This small molecule binds to this protein.
Small molecule (SMILES): N[C@@H](Cc1ccc(O)c(O)c1)C(=O)O

Sequence of chain 1.F:
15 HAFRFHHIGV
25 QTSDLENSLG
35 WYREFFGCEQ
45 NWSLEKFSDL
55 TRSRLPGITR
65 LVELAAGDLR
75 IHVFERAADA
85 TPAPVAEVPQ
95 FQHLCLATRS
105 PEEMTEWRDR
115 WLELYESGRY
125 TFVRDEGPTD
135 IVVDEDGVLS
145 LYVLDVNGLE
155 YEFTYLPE

Sequence of chain 1.E:
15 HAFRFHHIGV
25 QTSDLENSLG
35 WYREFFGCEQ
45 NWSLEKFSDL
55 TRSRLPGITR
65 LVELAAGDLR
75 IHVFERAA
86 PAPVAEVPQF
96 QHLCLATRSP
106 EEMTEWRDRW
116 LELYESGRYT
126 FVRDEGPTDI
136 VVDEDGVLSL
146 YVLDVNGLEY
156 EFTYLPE

Binding-site contacts:
Ligand atom CE1 contacts residue HIS76 of chain 1.F at 3.8 Å.
Ligand atom CE2 contacts residue FE21 of chain 1.U at 3.3 Å.
Ligand atom CE2 contacts residue LEU65 of chain 1.F at 4.2 Å (hydrophobic).
Ligand atom OZ contacts residue HIS76 of chain 1.F at 2.7 Å (h-bond).
Ligand atom OZ contacts residue GLU156 of chain 1.E at 4.0 Å.
Ligand atom CD2 contacts residue TYR146 of chain 1.E at 3.8 Å (hydrophobic).
Ligand atom CE1 contacts residue LEU65 of chain 1.F at 3.7 Å (hydrophobic).
Ligand atom CG contacts residue LEU65 of chain 1.F at 3.6 Å (hydrophobic).
Ligand atom OE2 contacts residue ARG58 of chain 1.F at 4.1 Å.
Ligand atom CB contacts residue THR55 of chain 1.F at 3.5 Å.
Ligand atom OXT contacts residue PHE51 of chain 1.F at 4.2 Å.
Ligand atom CE2 contacts residue TYR146 of chain 1.E at 3.6 Å (hydrophobic).
Ligand atom OE2 contacts residue FE21 of chain 1.U at 2.5 Å.
Ligand atom CB contacts residue LEU48 of chain 1.F at 3.9 Å (hydrophobic).
Ligand atom CB contacts residue LEU65 of chain 1.F at 4.1 Å (hydrophobic).
Ligand atom CA contacts residue SER52 of chain 1.F at 4.2 Å.
Ligand atom O contacts residue THR55 of chain 1.F at 2.7 Å (h-bond).
Ligand atom OZ contacts residue FE21 of chain 1.U at 2.5 Å.
Ligand atom C contacts residue SER52 of chain 1.F at 3.4 Å.
Ligand atom C contacts residue PHE51 of chain 1.F at 4.2 Å (hydrophobic).
Ligand atom CZ contacts residue HIS76 of chain 1.F at 3.5 Å.
Ligand atom O contacts residue PHE51 of chain 1.F at 3.3 Å.
Ligand atom CD2 contacts residue LEU65 of chain 1.F at 4.0 Å (hydrophobic).
Ligand atom CE2 contacts residue GLU156 of chain 1.E at 4.1 Å.
Ligand atom CZ contacts residue LEU65 of chain 1.F at 4.1 Å (hydrophobic).
Ligand atom OE2 contacts residue HIS97 of chain 1.E at 3.7 Å.
Ligand atom OE2 contacts residue GLU156 of chain 1.E at 3.4 Å (salt-bridge).
Ligand atom CZ contacts residue HIS21 of chain 1.F at 4.2 Å.
Ligand atom C contacts residue THR55 of chain 1.F at 3.4 Å.
Ligand atom CG contacts residue THR55 of chain 1.F at 4.2 Å.
Ligand atom CZ contacts residue FE21 of chain 1.U at 3.3 Å.
Ligand atom OE2 contacts residue TYR146 of chain 1.E at 3.0 Å (h-bond).
Ligand atom CD1 contacts residue TRP46 of chain 1.F at 4.3 Å (hydrophobic).
Ligand atom CE1 contacts residue TRP46 of chain 1.F at 4.1 Å (hydrophobic).
Ligand atom OZ contacts residue HIS21 of chain 1.F at 2.8 Å (h-bond).
Ligand atom CA contacts residue THR55 of chain 1.F at 3.3 Å.
Ligand atom CD2 contacts residue THR55 of chain 1.F at 4.0 Å.
Ligand atom OXT contacts residue SER52 of chain 1.F at 3.4 Å (h-bond).
Ligand atom O contacts residue SER52 of chain 1.F at 2.8 Å (h-bond).
Ligand atom CD1 contacts residue LEU65 of chain 1.F at 3.5 Å (hydrophobic).